Sequence of chain 8.A:
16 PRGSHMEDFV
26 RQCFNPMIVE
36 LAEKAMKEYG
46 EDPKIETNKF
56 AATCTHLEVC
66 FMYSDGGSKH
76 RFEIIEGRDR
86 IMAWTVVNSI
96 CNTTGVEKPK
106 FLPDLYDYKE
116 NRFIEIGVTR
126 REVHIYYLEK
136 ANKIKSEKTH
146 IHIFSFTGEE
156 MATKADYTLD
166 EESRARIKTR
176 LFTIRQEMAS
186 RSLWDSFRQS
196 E

This small molecule binds to this protein.
Small molecule (SMILES): COc1cc(CCNC(=O)c2[nH]c(-c3c(F)cccc3F)nc(=O)c2O)ccn1

Binding-site contacts:
Ligand atom O15 contacts residue MN1 of chain 8.C at 1.9 Å.
Ligand atom O15 contacts residue TYR131 of chain 8.A at 4.0 Å.
Ligand atom C12 contacts residue ASP109 of chain 8.A at 3.8 Å.
Ligand atom C12 contacts residue GLU120 of chain 8.A at 3.4 Å.
Ligand atom O13 contacts residue MN1 of chain 8.D at 2.3 Å.
Ligand atom C09 contacts residue GLU81 of chain 8.A at 3.8 Å.
Ligand atom C01 contacts residue LYS54 of chain 8.A at 3.6 Å.
Ligand atom O10 contacts residue ASP109 of chain 8.A at 3.5 Å (salt-bridge).
Ligand atom O10 contacts residue GLU81 of chain 8.A at 3.4 Å (salt-bridge).
Ligand atom C14 contacts residue MN1 of chain 8.C at 2.5 Å.
Ligand atom O15 contacts residue HIS61 of chain 8.A at 2.9 Å (h-bond).
Ligand atom O15 contacts residue GLU120 of chain 8.A at 2.9 Å (salt-bridge).
Ligand atom O13 contacts residue ASP109 of chain 8.A at 2.7 Å (salt-bridge).
Ligand atom O13 contacts residue GLU120 of chain 8.A at 2.7 Å (salt-bridge).
Ligand atom N16 contacts residue HIS61 of chain 8.A at 3.9 Å.
Ligand atom F26 contacts residue HIS61 of chain 8.A at 3.8 Å.
Ligand atom O10 contacts residue MN1 of chain 8.D at 1.6 Å.
Ligand atom C12 contacts residue HIS61 of chain 8.A at 3.4 Å.
Ligand atom N16 contacts residue MN1 of chain 8.C at 3.8 Å.
Ligand atom N08 contacts residue MN1 of chain 8.D at 3.6 Å.
Ligand atom C01 contacts residue GLU46 of chain 8.A at 3.7 Å.
Ligand atom C28 contacts residue MET41 of chain 8.A at 4.0 Å (hydrophobic).
Ligand atom C27 contacts residue ALA40 of chain 8.A at 3.8 Å (hydrophobic).
Ligand atom O13 contacts residue MN1 of chain 8.C at 2.0 Å.
Ligand atom C12 contacts residue MN1 of chain 8.D at 3.0 Å.
Ligand atom C11 contacts residue MN1 of chain 8.D at 3.1 Å.
Ligand atom C14 contacts residue LYS135 of chain 8.A at 3.9 Å.
Ligand atom C11 contacts residue MN1 of chain 8.C at 4.0 Å.
Ligand atom C14 contacts residue HIS61 of chain 8.A at 3.1 Å.
Ligand atom O15 contacts residue ILE121 of chain 8.A at 2.7 Å (h-bond).
Ligand atom O10 contacts residue LEU107 of chain 8.A at 3.9 Å.
Ligand atom C14 contacts residue ILE121 of chain 8.A at 3.7 Å (hydrophobic).
Ligand atom O13 contacts residue HIS61 of chain 8.A at 3.4 Å (h-bond).
Ligand atom C23 contacts residue LYS54 of chain 8.A at 3.8 Å.
Ligand atom O15 contacts residue LYS135 of chain 8.A at 3.6 Å.
Ligand atom C12 contacts residue MN1 of chain 8.C at 2.5 Å.
Ligand atom C28 contacts residue ALA40 of chain 8.A at 3.8 Å (hydrophobic).
Ligand atom C14 contacts residue GLU120 of chain 8.A at 3.5 Å.
Ligand atom N16 contacts residue TYR131 of chain 8.A at 3.8 Å.
Ligand atom C09 contacts residue MN1 of chain 8.D at 2.5 Å.